Sequence of chain 1.C:
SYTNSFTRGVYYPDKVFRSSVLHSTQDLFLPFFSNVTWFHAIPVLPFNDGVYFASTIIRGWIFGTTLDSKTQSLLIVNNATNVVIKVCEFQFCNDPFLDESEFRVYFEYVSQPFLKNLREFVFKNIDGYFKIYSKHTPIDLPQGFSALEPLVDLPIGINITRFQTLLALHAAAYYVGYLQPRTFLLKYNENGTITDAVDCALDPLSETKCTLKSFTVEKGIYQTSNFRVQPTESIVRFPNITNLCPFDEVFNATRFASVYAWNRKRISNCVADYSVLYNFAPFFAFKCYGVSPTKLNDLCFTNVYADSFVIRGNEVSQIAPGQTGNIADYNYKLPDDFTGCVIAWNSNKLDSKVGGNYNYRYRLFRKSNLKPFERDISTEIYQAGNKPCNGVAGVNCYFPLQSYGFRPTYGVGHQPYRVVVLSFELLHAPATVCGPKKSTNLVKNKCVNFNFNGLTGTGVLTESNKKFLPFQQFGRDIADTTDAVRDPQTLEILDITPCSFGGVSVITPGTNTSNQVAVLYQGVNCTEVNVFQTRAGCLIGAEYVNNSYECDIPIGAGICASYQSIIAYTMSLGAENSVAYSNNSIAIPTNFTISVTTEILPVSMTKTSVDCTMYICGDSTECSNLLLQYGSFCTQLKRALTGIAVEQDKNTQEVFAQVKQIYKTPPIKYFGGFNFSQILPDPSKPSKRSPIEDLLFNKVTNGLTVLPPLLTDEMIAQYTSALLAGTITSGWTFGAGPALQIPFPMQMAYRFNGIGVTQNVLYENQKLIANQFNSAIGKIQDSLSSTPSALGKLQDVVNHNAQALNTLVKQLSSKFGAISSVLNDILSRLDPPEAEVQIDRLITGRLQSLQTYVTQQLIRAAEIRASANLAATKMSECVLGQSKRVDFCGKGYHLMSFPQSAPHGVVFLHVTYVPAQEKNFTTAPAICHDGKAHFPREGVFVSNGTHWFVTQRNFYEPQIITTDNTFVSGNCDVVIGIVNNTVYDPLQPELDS

A small-molecule ligand and the protein it binds are described below.
Small molecule (SMILES): CC(=O)N[C@@H]1[C@@H](O)[C@H](O)[C@@H](CO)O[C@H]1O

Binding-site contacts:
Ligand atom C7 contacts residue ASN1052 of chain 1.C at 3.3 Å.
Ligand atom C4 contacts residue ASN1052 of chain 1.C at 4.2 Å.
Ligand atom C1 contacts residue ASN1052 of chain 1.C at 1.4 Å.
Ligand atom C8 contacts residue GLU1050 of chain 1.C at 3.4 Å.
Ligand atom C6 contacts residue ALA684 of chain 1.C at 3.8 Å (hydrophobic).
Ligand atom C3 contacts residue ASN1052 of chain 1.C at 3.8 Å.
Ligand atom O5 contacts residue ASN1052 of chain 1.C at 2.4 Å (h-bond).
Ligand atom C5 contacts residue ALA684 of chain 1.C at 4.0 Å (hydrophobic).
Ligand atom C2 contacts residue ASN1052 of chain 1.C at 2.5 Å.
Ligand atom O7 contacts residue ASN1052 of chain 1.C at 3.4 Å (h-bond).
Ligand atom C8 contacts residue ASN1052 of chain 1.C at 3.9 Å.
Ligand atom N2 contacts residue ASN1052 of chain 1.C at 2.9 Å (h-bond).
Ligand atom C5 contacts residue ASN1052 of chain 1.C at 3.7 Å.
Ligand atom C8 contacts residue LYS1051 of chain 1.C at 3.9 Å.